Binding-site contacts:
Ligand atom CAO contacts residue PHE234 of chain 1.A at 3.6 Å (hydrophobic).
Ligand atom OAD contacts residue GLY207 of chain 1.A at 4.4 Å.
Ligand atom CAS contacts residue PHE111 of chain 1.A at 4.3 Å (hydrophobic).
Ligand atom CAN contacts residue GLU105 of chain 1.A at 4.2 Å.
Ligand atom NAX contacts residue PHE111 of chain 1.A at 3.8 Å.
Ligand atom CAH contacts residue ASP233 of chain 1.A at 3.4 Å.
Ligand atom CAJ contacts residue GLU105 of chain 1.A at 4.2 Å.
Ligand atom CAH contacts residue PHE111 of chain 1.A at 4.4 Å (hydrophobic).
Ligand atom CAL contacts residue PHE234 of chain 1.A at 3.6 Å (hydrophobic).
Ligand atom CAL contacts residue PHE111 of chain 1.A at 3.6 Å (hydrophobic).
Ligand atom CAH contacts residue PHE234 of chain 1.A at 4.2 Å (hydrophobic).
Ligand atom CAL contacts residue ASP233 of chain 1.A at 4.4 Å.
Ligand atom CAI contacts residue ASP233 of chain 1.A at 4.2 Å.
Ligand atom SAE contacts residue PHE111 of chain 1.A at 3.8 Å.
Ligand atom CAG contacts residue ASP233 of chain 1.A at 3.2 Å.
Ligand atom SAP contacts residue PHE111 of chain 1.A at 4.3 Å.
Ligand atom NAY contacts residue GLY207 of chain 1.A at 4.1 Å.
Ligand atom OAB contacts residue GLY207 of chain 1.A at 3.3 Å (h-bond).
Ligand atom CAU contacts residue PHE111 of chain 1.A at 4.3 Å (hydrophobic).
Ligand atom CAV contacts residue PHE111 of chain 1.A at 3.6 Å (hydrophobic).
Ligand atom CAO contacts residue PHE111 of chain 1.A at 4.2 Å (hydrophobic).
Ligand atom CAS contacts residue PHE234 of chain 1.A at 4.0 Å (hydrophobic).

Sequence of chain 1.A:
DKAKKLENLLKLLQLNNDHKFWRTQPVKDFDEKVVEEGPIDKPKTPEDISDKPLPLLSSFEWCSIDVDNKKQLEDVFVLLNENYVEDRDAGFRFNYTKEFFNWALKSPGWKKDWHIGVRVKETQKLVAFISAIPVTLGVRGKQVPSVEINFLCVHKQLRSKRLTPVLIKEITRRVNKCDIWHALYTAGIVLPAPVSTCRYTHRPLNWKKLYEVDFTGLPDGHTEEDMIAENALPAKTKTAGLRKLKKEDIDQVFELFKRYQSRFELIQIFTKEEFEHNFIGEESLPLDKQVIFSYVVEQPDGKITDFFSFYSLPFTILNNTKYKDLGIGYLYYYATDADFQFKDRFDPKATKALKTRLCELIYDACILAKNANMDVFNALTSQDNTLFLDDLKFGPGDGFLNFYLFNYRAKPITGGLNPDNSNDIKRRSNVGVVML

A protein and the small-molecule ligand that binds it are described below.
Small molecule (SMILES): O=C1/C(=C/c2cccc([N+](=O)[O-])c2O)SC(=S)N1Cc1ccccc1